Sequence of chain 2.B:
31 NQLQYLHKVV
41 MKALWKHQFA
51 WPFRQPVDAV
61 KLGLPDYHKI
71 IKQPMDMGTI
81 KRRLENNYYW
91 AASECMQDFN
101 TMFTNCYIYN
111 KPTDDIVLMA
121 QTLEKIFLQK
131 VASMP

Binding-site contacts:
Ligand atom C1 contacts residue PRO52 of chain 2.B at 3.7 Å (hydrophobic).
Ligand atom C10 contacts residue TYR109 of chain 2.B at 3.6 Å (hydrophobic).
Ligand atom C17 contacts residue TRP51 of chain 2.B at 4.0 Å (hydrophobic).
Ligand atom C5 contacts residue LEU64 of chain 2.B at 3.8 Å (hydrophobic).
Ligand atom C5 contacts residue ASN110 of chain 2.B at 3.5 Å.
Ligand atom C8 contacts residue LEU64 of chain 2.B at 3.0 Å (hydrophobic).
Ligand atom C23 contacts residue PRO52 of chain 2.B at 3.5 Å (hydrophobic).
Ligand atom O2 contacts residue TYR109 of chain 2.B at 3.4 Å.
Ligand atom O1 contacts residue LEU64 of chain 2.B at 3.9 Å.
Ligand atom C18 contacts residue PRO52 of chain 2.B at 3.9 Å (hydrophobic).
Ligand atom N2 contacts residue ASN110 of chain 2.B at 3.1 Å (h-bond).
Ligand atom C22 contacts residue PRO52 of chain 2.B at 4.1 Å (hydrophobic).
Ligand atom C18 contacts residue TRP51 of chain 2.B at 3.5 Å (hydrophobic).
Ligand atom C4 contacts residue ASN110 of chain 2.B at 3.9 Å.
Ligand atom C23 contacts residue LEU62 of chain 2.B at 3.9 Å (hydrophobic).
Ligand atom C24 contacts residue PRO52 of chain 2.B at 3.5 Å (hydrophobic).
Ligand atom C8 contacts residue TYR109 of chain 2.B at 4.1 Å (hydrophobic).
Ligand atom C7 contacts residue LEU64 of chain 2.B at 3.9 Å (hydrophobic).
Ligand atom N1 contacts residue ASN110 of chain 2.B at 3.7 Å.
Ligand atom C19 contacts residue PRO52 of chain 2.B at 3.8 Å (hydrophobic).
Ligand atom N3 contacts residue ASN110 of chain 2.B at 3.0 Å (h-bond).
Ligand atom O2 contacts residue LEU64 of chain 2.B at 4.0 Å.
Ligand atom O2 contacts residue ASN110 of chain 2.B at 3.3 Å (h-bond).
Ligand atom C14 contacts residue ILE116 of chain 2.B at 4.1 Å (hydrophobic).
Ligand atom C19 contacts residue TRP51 of chain 2.B at 4.0 Å (hydrophobic).
Ligand atom C11 contacts residue TYR109 of chain 2.B at 3.6 Å (hydrophobic).
Ligand atom C3 contacts residue ASN110 of chain 2.B at 4.0 Å.
Ligand atom C18 contacts residue MET119 of chain 2.B at 3.8 Å (hydrophobic).
Ligand atom N1 contacts residue VAL57 of chain 2.B at 4.0 Å.
Ligand atom C9 contacts residue TYR109 of chain 2.B at 3.9 Å (hydrophobic).
Ligand atom C19 contacts residue ILE116 of chain 2.B at 3.4 Å (hydrophobic).
Ligand atom C24 contacts residue LEU62 of chain 2.B at 3.8 Å (hydrophobic).
Ligand atom C7 contacts residue TYR109 of chain 2.B at 4.1 Å (hydrophobic).
Ligand atom C2 contacts residue VAL57 of chain 2.B at 3.8 Å (hydrophobic).
Ligand atom C12 contacts residue TYR109 of chain 2.B at 3.9 Å (hydrophobic).
Ligand atom C9 contacts residue LEU64 of chain 2.B at 3.5 Å (hydrophobic).
Ligand atom C18 contacts residue ILE116 of chain 2.B at 3.9 Å (hydrophobic).
Ligand atom C1 contacts residue VAL57 of chain 2.B at 3.7 Å (hydrophobic).
Ligand atom N3 contacts residue LEU64 of chain 2.B at 3.9 Å.
Ligand atom C1 contacts residue PHE53 of chain 2.B at 4.0 Å (hydrophobic).

A protein and the small-molecule ligand that binds it are described below.
Small molecule (SMILES): Cc1nnc2n1-c1ccccc1C(c1ccccc1)=N[C@H]2NC(=O)OCc1ccccc1